Sequence of chain 1.B:
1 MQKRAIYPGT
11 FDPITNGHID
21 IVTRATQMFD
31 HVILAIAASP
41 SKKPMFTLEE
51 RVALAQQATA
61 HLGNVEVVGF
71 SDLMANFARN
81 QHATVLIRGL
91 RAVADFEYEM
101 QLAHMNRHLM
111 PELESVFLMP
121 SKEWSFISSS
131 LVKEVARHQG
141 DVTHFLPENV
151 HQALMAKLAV

Binding-site contacts:
Ligand atom F1 contacts residue ASP72 of chain 2.B at 3.4 Å.
Ligand atom C3 contacts residue LEU102 of chain 2.B at 3.7 Å (hydrophobic).
Ligand atom C2 contacts residue LEU131 of chain 1.B at 3.9 Å (hydrophobic).
Ligand atom C contacts residue ASN106 of chain 2.B at 3.2 Å.
Ligand atom C3 contacts residue GLU134 of chain 1.B at 4.1 Å.
Ligand atom C1 contacts residue MET105 of chain 2.B at 4.0 Å (hydrophobic).
Ligand atom C1 contacts residue ASN106 of chain 2.B at 3.1 Å.
Ligand atom F1 contacts residue MET74 of chain 2.B at 4.0 Å.
Ligand atom C5 contacts residue LEU73 of chain 2.B at 4.0 Å (hydrophobic).
Ligand atom C contacts residue LEU73 of chain 2.B at 3.6 Å (hydrophobic).
Ligand atom N1 contacts residue LEU73 of chain 2.B at 3.5 Å.
Ligand atom C6 contacts residue LEU73 of chain 2.B at 3.4 Å (hydrophobic).
Ligand atom N contacts residue GLU134 of chain 1.B at 2.8 Å (salt-bridge).
Ligand atom C5 contacts residue MET74 of chain 2.B at 4.0 Å (hydrophobic).
Ligand atom F contacts residue MET74 of chain 2.B at 3.9 Å.
Ligand atom F2 contacts residue GLU134 of chain 1.B at 3.4 Å.
Ligand atom C7 contacts residue GLU134 of chain 1.B at 4.2 Å.
Ligand atom O contacts residue ASN106 of chain 2.B at 2.6 Å (h-bond).
Ligand atom C4 contacts residue LEU73 of chain 2.B at 4.0 Å (hydrophobic).
Ligand atom C2 contacts residue MET105 of chain 2.B at 3.8 Å (hydrophobic).
Ligand atom O contacts residue MET74 of chain 2.B at 3.1 Å.
Ligand atom N1 contacts residue MET74 of chain 2.B at 3.0 Å (h-bond).
Ligand atom C6 contacts residue MET74 of chain 2.B at 3.7 Å (hydrophobic).
Ligand atom O contacts residue LEU109 of chain 2.B at 4.0 Å.
Ligand atom C2 contacts residue VAL135 of chain 1.B at 3.6 Å (hydrophobic).
Ligand atom C4 contacts residue LEU102 of chain 2.B at 4.2 Å (hydrophobic).
Ligand atom C contacts residue MET74 of chain 2.B at 3.7 Å (hydrophobic).
Ligand atom C3 contacts residue VAL135 of chain 1.B at 3.8 Å (hydrophobic).
Ligand atom C1 contacts residue LEU109 of chain 2.B at 3.8 Å (hydrophobic).
Ligand atom C5 contacts residue GLU134 of chain 1.B at 3.9 Å.
Ligand atom C4 contacts residue GLU134 of chain 1.B at 3.8 Å.
Ligand atom O contacts residue ALA75 of chain 2.B at 3.3 Å (h-bond).
Ligand atom F contacts residue PHE70 of chain 2.B at 4.0 Å.
Ligand atom F1 contacts residue HIS138 of chain 1.B at 3.5 Å.
Ligand atom C3 contacts residue LEU131 of chain 1.B at 3.8 Å (hydrophobic).
Ligand atom F1 contacts residue LEU73 of chain 2.B at 3.5 Å.
Ligand atom F contacts residue ASP72 of chain 2.B at 4.1 Å.
Ligand atom C2 contacts residue LEU102 of chain 2.B at 3.5 Å (hydrophobic).
Ligand atom O contacts residue LEU73 of chain 2.B at 3.6 Å.
Ligand atom C1 contacts residue LEU102 of chain 2.B at 3.9 Å (hydrophobic).

The protein below binds the small molecule below.
Small molecule (SMILES): Oc1cccc2nc(C(F)(F)F)[nH]c12

Sequence of chain 2.B:
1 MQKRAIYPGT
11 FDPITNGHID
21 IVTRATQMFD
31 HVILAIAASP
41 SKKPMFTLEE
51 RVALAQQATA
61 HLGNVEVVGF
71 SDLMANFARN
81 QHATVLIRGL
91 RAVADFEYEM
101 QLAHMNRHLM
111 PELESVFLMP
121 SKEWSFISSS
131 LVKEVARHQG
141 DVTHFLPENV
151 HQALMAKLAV